Binding-site contacts:
Ligand atom C7 contacts residue ASN309 of chain 1.A at 4.2 Å.
Ligand atom C1 contacts residue ASN309 of chain 1.A at 1.4 Å.
Ligand atom C5 contacts residue ASN309 of chain 1.A at 3.2 Å.
Ligand atom N2 contacts residue VAL310 of chain 1.A at 3.7 Å.
Ligand atom C7 contacts residue VAL310 of chain 1.A at 3.9 Å (hydrophobic).
Ligand atom O7 contacts residue ASN309 of chain 1.A at 4.3 Å.
Ligand atom O5 contacts residue ASN309 of chain 1.A at 2.3 Å (h-bond).
Ligand atom N2 contacts residue ASN309 of chain 1.A at 3.3 Å (h-bond).
Ligand atom C2 contacts residue ASN309 of chain 1.A at 2.5 Å.
Ligand atom C6 contacts residue ASN309 of chain 1.A at 3.3 Å.
Ligand atom O6 contacts residue ASN309 of chain 1.A at 4.0 Å.
Ligand atom C4 contacts residue ASN309 of chain 1.A at 3.8 Å.
Ligand atom C8 contacts residue VAL310 of chain 1.A at 3.7 Å (hydrophobic).
Ligand atom C3 contacts residue ASN309 of chain 1.A at 3.7 Å.

Sequence of chain 1.A:
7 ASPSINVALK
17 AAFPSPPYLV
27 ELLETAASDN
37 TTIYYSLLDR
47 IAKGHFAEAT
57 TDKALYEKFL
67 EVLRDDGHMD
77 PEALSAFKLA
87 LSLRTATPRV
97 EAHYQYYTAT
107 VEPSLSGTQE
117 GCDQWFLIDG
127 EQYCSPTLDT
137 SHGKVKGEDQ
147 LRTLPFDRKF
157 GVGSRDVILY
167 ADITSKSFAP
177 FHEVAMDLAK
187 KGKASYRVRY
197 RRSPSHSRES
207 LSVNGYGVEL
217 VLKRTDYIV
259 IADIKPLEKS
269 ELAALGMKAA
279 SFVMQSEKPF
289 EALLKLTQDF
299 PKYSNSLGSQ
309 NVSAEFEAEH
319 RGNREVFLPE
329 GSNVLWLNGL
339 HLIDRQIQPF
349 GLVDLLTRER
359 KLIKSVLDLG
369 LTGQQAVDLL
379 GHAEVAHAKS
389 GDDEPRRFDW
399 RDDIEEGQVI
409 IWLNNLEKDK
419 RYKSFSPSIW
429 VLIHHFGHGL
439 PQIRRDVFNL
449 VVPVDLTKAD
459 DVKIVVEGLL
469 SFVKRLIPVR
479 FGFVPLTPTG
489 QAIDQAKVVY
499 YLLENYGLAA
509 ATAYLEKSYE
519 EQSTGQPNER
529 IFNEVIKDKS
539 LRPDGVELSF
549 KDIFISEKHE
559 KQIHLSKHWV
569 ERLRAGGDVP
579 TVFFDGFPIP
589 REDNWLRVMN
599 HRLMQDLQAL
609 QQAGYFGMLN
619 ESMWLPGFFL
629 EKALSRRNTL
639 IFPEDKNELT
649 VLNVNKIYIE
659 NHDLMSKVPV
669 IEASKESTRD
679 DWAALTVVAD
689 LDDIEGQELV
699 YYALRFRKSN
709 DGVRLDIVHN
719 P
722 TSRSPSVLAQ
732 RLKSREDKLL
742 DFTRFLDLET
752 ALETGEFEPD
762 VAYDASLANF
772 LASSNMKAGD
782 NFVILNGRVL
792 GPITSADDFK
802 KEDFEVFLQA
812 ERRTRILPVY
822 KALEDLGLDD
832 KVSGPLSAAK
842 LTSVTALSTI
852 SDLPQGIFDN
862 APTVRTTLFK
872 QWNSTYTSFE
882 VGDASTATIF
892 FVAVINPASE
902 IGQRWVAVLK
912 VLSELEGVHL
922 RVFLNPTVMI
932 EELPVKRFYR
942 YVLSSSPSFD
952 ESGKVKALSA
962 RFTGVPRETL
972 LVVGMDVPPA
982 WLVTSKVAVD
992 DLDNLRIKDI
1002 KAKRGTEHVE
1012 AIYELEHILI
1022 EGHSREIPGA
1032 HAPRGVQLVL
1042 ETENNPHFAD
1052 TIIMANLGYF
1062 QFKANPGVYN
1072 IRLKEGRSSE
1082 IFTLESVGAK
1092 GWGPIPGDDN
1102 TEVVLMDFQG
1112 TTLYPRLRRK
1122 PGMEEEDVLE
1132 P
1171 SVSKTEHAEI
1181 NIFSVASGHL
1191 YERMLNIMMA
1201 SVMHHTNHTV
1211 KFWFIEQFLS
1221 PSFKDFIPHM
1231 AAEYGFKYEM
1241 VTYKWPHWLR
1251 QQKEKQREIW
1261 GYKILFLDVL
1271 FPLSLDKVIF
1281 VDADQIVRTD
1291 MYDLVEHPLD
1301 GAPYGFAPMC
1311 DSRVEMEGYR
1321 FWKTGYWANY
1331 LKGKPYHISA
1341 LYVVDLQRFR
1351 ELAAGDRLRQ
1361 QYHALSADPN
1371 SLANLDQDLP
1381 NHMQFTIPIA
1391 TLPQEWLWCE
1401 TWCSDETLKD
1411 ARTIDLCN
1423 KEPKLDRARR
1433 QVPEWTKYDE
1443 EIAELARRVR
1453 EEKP

The small molecule below binds the protein below.
Small molecule (SMILES): CC(=O)N[C@H]1[C@H](O[C@H]2[C@H](O)[C@@H](NC(C)=O)CO[C@@H]2CO)O[C@H](CO)[C@@H](O)[C@@H]1O